Binding-site contacts:
Ligand atom C6 contacts residue ASN424 of chain 1.B at 3.4 Å.
Ligand atom O6 contacts residue TYR428 of chain 1.B at 4.0 Å.
Ligand atom O2 contacts residue HIS434 of chain 1.B at 4.3 Å.
Ligand atom O2 contacts residue TYR428 of chain 1.B at 3.5 Å.
Ligand atom C2 contacts residue TYR428 of chain 1.B at 3.8 Å (hydrophobic).
Ligand atom C3 contacts residue TRP472 of chain 1.B at 4.0 Å (hydrophobic).
Ligand atom O6 contacts residue GLC1 of chain 1.I at 3.8 Å.
Ligand atom C1 contacts residue TYR428 of chain 1.B at 4.0 Å (hydrophobic).
Ligand atom O6 contacts residue ARG425 of chain 1.B at 2.5 Å (salt-bridge).
Ligand atom O6 contacts residue GLN421 of chain 1.B at 2.4 Å (h-bond).
Ligand atom C3 contacts residue TRP470 of chain 1.B at 4.2 Å (hydrophobic).
Ligand atom C6 contacts residue TRP472 of chain 1.B at 3.3 Å (hydrophobic).
Ligand atom C6 contacts residue ARG425 of chain 1.B at 3.5 Å.
Ligand atom O6 contacts residue ASN424 of chain 1.B at 4.2 Å.
Ligand atom O5 contacts residue TRP470 of chain 1.B at 4.4 Å.
Ligand atom C5 contacts residue TRP472 of chain 1.B at 3.5 Å (hydrophobic).
Ligand atom C5 contacts residue TRP470 of chain 1.B at 3.8 Å (hydrophobic).
Ligand atom C6 contacts residue ILE494 of chain 1.B at 4.2 Å (hydrophobic).
Ligand atom O1 contacts residue TRP470 of chain 1.B at 3.4 Å.
Ligand atom C6 contacts residue TRP470 of chain 1.B at 4.3 Å (hydrophobic).
Ligand atom O6 contacts residue ASN536 of chain 1.B at 4.3 Å.
Ligand atom O5 contacts residue GLN421 of chain 1.B at 3.6 Å (h-bond).
Ligand atom O4 contacts residue TRP472 of chain 1.B at 3.1 Å.
Ligand atom C3 contacts residue TYR428 of chain 1.B at 4.4 Å (hydrophobic).
Ligand atom C5 contacts residue GLN421 of chain 1.B at 3.9 Å.
Ligand atom O4 contacts residue TRP470 of chain 1.B at 3.8 Å.
Ligand atom C4 contacts residue TRP472 of chain 1.B at 3.5 Å (hydrophobic).
Ligand atom C1 contacts residue TRP470 of chain 1.B at 4.4 Å (hydrophobic).
Ligand atom O3 contacts residue TYR428 of chain 1.B at 4.0 Å.
Ligand atom C4 contacts residue TYR428 of chain 1.B at 3.8 Å (hydrophobic).
Ligand atom C6 contacts residue GLN421 of chain 1.B at 3.0 Å.
Ligand atom C6 contacts residue TYR428 of chain 1.B at 4.1 Å (hydrophobic).
Ligand atom O2 contacts residue TRP472 of chain 1.B at 4.0 Å.
Ligand atom O3 contacts residue TRP472 of chain 1.B at 4.0 Å.
Ligand atom C4 contacts residue TRP470 of chain 1.B at 4.2 Å (hydrophobic).
Ligand atom C1 contacts residue HIS538 of chain 1.B at 4.2 Å.

The small molecule below binds the protein below.
Small molecule (SMILES): OC[C@H]1O[C@H](O[C@H]2[C@H](O)[C@@H](O)[C@@H](O[C@H]3[C@H](O)[C@@H](O)[C@@H](O[C@H]4[C@H](O)[C@@H](O)[C@@H](O[C@H]5[C@H](O)[C@@H](O)[C@@H](O)O[C@@H]5CO)O[C@@H]4CO)O[C@@H]3CO)O[C@@H]2CO)[C@H](O)[C@@H](O)[C@@H]1O

Sequence of chain 1.B:
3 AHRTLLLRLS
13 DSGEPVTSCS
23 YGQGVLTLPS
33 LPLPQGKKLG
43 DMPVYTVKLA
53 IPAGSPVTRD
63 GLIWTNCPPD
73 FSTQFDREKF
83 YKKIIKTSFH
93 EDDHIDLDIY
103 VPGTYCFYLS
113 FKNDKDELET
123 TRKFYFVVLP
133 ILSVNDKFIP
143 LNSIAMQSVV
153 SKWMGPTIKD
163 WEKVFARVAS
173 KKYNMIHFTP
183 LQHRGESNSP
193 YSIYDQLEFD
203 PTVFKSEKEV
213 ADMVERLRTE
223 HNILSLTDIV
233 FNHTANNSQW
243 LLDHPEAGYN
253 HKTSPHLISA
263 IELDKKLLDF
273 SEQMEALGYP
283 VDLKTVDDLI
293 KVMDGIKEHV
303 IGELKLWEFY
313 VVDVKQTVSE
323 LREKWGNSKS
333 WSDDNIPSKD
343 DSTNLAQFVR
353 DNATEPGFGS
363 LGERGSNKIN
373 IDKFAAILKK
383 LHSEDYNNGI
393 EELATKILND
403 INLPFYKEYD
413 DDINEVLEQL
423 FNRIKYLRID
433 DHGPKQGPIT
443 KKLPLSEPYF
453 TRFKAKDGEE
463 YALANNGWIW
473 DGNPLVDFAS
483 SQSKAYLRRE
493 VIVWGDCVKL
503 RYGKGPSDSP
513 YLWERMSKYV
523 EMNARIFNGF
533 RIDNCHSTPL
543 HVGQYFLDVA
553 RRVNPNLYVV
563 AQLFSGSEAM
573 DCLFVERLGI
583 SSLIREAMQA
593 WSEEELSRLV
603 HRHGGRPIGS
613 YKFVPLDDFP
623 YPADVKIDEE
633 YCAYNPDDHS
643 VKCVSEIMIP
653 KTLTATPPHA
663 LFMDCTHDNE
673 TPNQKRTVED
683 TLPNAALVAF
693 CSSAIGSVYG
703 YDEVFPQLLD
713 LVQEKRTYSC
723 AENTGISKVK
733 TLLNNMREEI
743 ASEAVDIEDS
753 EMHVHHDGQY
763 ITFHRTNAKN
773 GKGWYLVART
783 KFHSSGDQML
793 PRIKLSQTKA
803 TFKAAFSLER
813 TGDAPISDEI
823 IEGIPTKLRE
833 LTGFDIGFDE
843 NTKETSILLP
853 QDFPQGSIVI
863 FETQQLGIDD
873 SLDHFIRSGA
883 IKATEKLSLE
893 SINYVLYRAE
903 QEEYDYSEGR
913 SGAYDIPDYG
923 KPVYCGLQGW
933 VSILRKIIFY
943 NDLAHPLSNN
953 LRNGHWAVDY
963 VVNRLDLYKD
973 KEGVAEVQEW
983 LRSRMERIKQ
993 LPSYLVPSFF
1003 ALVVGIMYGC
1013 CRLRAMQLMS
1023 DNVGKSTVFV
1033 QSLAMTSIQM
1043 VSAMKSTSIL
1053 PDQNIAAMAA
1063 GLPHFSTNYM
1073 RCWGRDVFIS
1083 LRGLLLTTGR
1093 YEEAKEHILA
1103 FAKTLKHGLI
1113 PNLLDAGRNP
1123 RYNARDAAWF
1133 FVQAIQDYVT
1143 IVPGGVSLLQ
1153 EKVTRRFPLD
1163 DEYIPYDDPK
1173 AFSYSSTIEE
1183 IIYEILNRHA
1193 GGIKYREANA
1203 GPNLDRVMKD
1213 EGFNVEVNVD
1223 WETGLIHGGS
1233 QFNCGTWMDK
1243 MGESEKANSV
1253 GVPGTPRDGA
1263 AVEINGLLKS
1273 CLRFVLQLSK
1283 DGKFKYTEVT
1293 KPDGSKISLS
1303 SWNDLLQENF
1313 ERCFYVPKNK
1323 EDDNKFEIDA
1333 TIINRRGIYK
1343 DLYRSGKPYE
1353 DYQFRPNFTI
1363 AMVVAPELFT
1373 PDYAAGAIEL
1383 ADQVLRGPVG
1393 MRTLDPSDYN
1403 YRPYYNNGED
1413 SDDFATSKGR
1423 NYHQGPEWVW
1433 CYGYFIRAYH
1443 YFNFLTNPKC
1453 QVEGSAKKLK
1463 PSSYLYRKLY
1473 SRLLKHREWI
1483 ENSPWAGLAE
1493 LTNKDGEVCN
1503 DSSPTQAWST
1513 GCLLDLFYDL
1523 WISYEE